Binding-site contacts:
Ligand atom C6 contacts residue GLU62 of chain 1.B at 3.6 Å.
Ligand atom C13 contacts residue PRO123 of chain 1.B at 3.8 Å (hydrophobic).
Ligand atom C3 contacts residue GLN63 of chain 1.B at 4.0 Å.
Ligand atom C1 contacts residue GLN63 of chain 1.B at 3.7 Å.
Ligand atom N2 contacts residue GLN63 of chain 1.B at 3.7 Å.
Ligand atom C6 contacts residue GLN65 of chain 1.B at 3.5 Å.
Ligand atom C5 contacts residue GLN63 of chain 1.B at 4.4 Å.
Ligand atom C11 contacts residue GLN63 of chain 1.B at 4.4 Å.
Ligand atom C14 contacts residue VAL129 of chain 1.B at 4.1 Å (hydrophobic).
Ligand atom C12 contacts residue SER126 of chain 1.B at 3.8 Å.
Ligand atom C14 contacts residue GLU62 of chain 1.B at 3.9 Å.
Ligand atom C2 contacts residue GLN63 of chain 1.B at 3.8 Å.
Ligand atom C1 contacts residue GLN65 of chain 1.B at 3.6 Å.
Ligand atom C13 contacts residue LEU66 of chain 1.B at 3.9 Å (hydrophobic).
Ligand atom C12 contacts residue LEU66 of chain 1.B at 4.2 Å (hydrophobic).
Ligand atom C12 contacts residue PRO123 of chain 1.B at 4.1 Å (hydrophobic).
Ligand atom N2 contacts residue GLN65 of chain 1.B at 2.8 Å (h-bond).
Ligand atom C10 contacts residue GLN63 of chain 1.B at 3.2 Å.
Ligand atom C11 contacts residue GLN65 of chain 1.B at 4.1 Å.
Ligand atom C10 contacts residue GLN65 of chain 1.B at 3.8 Å.
Ligand atom C10 contacts residue SER126 of chain 1.B at 4.2 Å.
Ligand atom C12 contacts residue GLN63 of chain 1.B at 4.4 Å.
Ligand atom C5 contacts residue GLU62 of chain 1.B at 3.7 Å.
Ligand atom C6 contacts residue GLN63 of chain 1.B at 3.9 Å.
Ligand atom C15 contacts residue VAL129 of chain 1.B at 4.3 Å (hydrophobic).

This small molecule binds to this protein.
Small molecule (SMILES): CCCCNc1ccc(C(=O)OCCN(C)C)cc1

Sequence of chain 1.B:
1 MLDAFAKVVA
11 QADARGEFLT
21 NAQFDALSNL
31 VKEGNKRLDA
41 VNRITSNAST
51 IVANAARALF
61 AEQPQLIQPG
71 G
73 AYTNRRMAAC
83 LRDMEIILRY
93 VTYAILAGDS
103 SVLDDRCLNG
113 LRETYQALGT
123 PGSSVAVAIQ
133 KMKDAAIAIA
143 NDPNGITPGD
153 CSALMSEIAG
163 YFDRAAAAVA